This protein binds this small molecule.
Small molecule (SMILES): CC(=O)N[C@@H]1[C@@H](O)[C@H](O)[C@@H](CO)O[C@H]1O

Binding-site contacts:
Ligand atom C1 contacts residue ASN603 of chain 1.A at 1.4 Å.
Ligand atom O7 contacts residue ASN603 of chain 1.A at 4.2 Å.
Ligand atom O5 contacts residue ASN603 of chain 1.A at 2.4 Å (h-bond).
Ligand atom C7 contacts residue ASN603 of chain 1.A at 3.9 Å.
Ligand atom C2 contacts residue ASN603 of chain 1.A at 2.5 Å.
Ligand atom C6 contacts residue ASN603 of chain 1.A at 3.9 Å.
Ligand atom O6 contacts residue ASN603 of chain 1.A at 3.0 Å (h-bond).
Ligand atom C5 contacts residue ASN603 of chain 1.A at 3.7 Å.
Ligand atom C4 contacts residue ASN603 of chain 1.A at 4.1 Å.
Ligand atom N2 contacts residue ASN603 of chain 1.A at 2.9 Å (h-bond).
Ligand atom C3 contacts residue ASN603 of chain 1.A at 3.8 Å.

Sequence of chain 1.A:
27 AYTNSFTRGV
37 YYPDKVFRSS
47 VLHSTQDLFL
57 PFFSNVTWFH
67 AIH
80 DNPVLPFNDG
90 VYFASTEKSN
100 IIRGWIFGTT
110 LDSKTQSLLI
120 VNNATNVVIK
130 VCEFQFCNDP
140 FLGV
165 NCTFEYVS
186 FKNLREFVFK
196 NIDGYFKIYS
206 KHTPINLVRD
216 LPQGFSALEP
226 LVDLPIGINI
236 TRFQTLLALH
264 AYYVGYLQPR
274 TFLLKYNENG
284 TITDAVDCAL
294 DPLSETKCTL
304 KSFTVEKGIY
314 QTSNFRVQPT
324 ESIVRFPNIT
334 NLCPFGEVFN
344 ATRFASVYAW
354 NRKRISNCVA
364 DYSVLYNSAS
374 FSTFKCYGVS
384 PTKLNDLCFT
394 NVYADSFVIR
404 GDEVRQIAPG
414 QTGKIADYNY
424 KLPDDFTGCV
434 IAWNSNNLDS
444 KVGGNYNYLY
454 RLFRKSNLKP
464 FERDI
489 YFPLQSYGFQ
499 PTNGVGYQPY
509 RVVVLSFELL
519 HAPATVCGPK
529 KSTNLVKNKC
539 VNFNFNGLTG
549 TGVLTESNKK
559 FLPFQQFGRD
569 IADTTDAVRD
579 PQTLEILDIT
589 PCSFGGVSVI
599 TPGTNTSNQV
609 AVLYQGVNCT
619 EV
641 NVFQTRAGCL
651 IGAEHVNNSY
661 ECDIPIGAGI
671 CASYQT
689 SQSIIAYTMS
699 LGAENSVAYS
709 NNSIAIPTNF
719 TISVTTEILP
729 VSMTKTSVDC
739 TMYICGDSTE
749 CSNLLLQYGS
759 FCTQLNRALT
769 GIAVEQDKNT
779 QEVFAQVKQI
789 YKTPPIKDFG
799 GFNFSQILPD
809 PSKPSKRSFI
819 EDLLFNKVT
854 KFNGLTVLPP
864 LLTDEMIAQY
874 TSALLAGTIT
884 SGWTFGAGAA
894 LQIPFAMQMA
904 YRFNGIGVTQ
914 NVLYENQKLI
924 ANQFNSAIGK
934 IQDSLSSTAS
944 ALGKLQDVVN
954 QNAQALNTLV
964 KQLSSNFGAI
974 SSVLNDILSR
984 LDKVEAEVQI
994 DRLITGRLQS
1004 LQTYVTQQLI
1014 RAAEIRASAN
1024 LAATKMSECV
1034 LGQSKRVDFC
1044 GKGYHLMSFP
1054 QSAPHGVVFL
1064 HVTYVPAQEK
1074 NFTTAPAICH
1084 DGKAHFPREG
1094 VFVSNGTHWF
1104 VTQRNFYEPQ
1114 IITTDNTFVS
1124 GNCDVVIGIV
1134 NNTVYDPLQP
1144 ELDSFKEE